Binding-site contacts:
Ligand atom CD contacts residue TYR273 of chain 4.T at 3.3 Å (hydrophobic).
Ligand atom N contacts residue THR235 of chain 4.T at 3.9 Å.
Ligand atom CB contacts residue LEU286 of chain 4.T at 3.9 Å (hydrophobic).
Ligand atom CG2 contacts residue LEU286 of chain 4.T at 3.7 Å (hydrophobic).
Ligand atom CB contacts residue HIS277 of chain 4.T at 3.7 Å.
Ligand atom C contacts residue ASN281 of chain 4.T at 3.8 Å.
Ligand atom CG1 contacts residue VAL280 of chain 4.T at 4.0 Å (hydrophobic).
Ligand atom CD contacts residue HIS277 of chain 4.T at 3.9 Å.
Ligand atom N contacts residue TYR273 of chain 4.T at 3.9 Å.
Ligand atom O contacts residue ASN281 of chain 4.T at 2.6 Å (h-bond).
Ligand atom CG2 contacts residue GLU236 of chain 4.T at 3.3 Å.
Ligand atom N contacts residue ASN227 of chain 4.T at 3.0 Å (h-bond).
Ligand atom O contacts residue THR235 of chain 4.T at 3.0 Å (h-bond).
Ligand atom O contacts residue LYS234 of chain 4.T at 3.6 Å.
Ligand atom CA contacts residue ASN227 of chain 4.T at 3.7 Å.
Ligand atom CG2 contacts residue PHE278 of chain 4.T at 3.7 Å (hydrophobic).
Ligand atom CG2 contacts residue HIS277 of chain 4.T at 3.3 Å.
Ligand atom CG contacts residue LYS234 of chain 4.T at 3.3 Å.
Ligand atom CD1 contacts residue TYR91 of chain 4.T at 3.9 Å (hydrophobic).
Ligand atom C contacts residue TYR94 of chain 4.T at 4.0 Å (hydrophobic).
Ligand atom C contacts residue THR235 of chain 4.T at 3.6 Å.
Ligand atom CG contacts residue TYR273 of chain 4.T at 3.6 Å (hydrophobic).
Ligand atom CA contacts residue THR235 of chain 4.T at 3.6 Å.
Ligand atom CG2 contacts residue ASN281 of chain 4.T at 3.6 Å.
Ligand atom CG contacts residue HIS277 of chain 4.T at 3.8 Å.
Ligand atom C contacts residue LEU286 of chain 4.T at 3.8 Å (hydrophobic).
Ligand atom O contacts residue THR235 of chain 4.T at 3.1 Å (h-bond).
Ligand atom N contacts residue THR235 of chain 4.T at 3.5 Å (h-bond).
Ligand atom CB contacts residue TYR238 of chain 4.T at 3.6 Å (hydrophobic).
Ligand atom CG1 contacts residue TYR94 of chain 4.T at 3.8 Å (hydrophobic).
Ligand atom O contacts residue ASN227 of chain 4.T at 3.6 Å.
Ligand atom C contacts residue THR235 of chain 4.T at 3.6 Å.
Ligand atom O contacts residue TYR94 of chain 4.T at 2.9 Å.
Ligand atom O contacts residue HIS277 of chain 4.T at 3.4 Å.
Ligand atom C contacts residue THR235 of chain 4.T at 3.6 Å.
Ligand atom CB contacts residue ASP233 of chain 4.T at 3.0 Å.
Ligand atom C contacts residue ASN227 of chain 4.T at 3.5 Å.
Ligand atom CG contacts residue ASP233 of chain 4.T at 3.0 Å.
Ligand atom O contacts residue LEU286 of chain 4.T at 3.2 Å.
Ligand atom CD1 contacts residue TYR94 of chain 4.T at 3.5 Å (hydrophobic).

This small molecule binds to this protein.
Small molecule (SMILES): CC[C@H](C)[C@H](NC(=O)[C@H](CO)NC(=O)[C@H](CCCN=C(N)N)NC(=O)[C@@H](NC(=O)[C@@H]1CCCN1C(=O)[C@@H]1CCCN1C(=O)[C@H](C)N)C(C)C)C(=O)N[C@H](C=O)Cc1ccc(O)cc1

Sequence of chain 4.T:
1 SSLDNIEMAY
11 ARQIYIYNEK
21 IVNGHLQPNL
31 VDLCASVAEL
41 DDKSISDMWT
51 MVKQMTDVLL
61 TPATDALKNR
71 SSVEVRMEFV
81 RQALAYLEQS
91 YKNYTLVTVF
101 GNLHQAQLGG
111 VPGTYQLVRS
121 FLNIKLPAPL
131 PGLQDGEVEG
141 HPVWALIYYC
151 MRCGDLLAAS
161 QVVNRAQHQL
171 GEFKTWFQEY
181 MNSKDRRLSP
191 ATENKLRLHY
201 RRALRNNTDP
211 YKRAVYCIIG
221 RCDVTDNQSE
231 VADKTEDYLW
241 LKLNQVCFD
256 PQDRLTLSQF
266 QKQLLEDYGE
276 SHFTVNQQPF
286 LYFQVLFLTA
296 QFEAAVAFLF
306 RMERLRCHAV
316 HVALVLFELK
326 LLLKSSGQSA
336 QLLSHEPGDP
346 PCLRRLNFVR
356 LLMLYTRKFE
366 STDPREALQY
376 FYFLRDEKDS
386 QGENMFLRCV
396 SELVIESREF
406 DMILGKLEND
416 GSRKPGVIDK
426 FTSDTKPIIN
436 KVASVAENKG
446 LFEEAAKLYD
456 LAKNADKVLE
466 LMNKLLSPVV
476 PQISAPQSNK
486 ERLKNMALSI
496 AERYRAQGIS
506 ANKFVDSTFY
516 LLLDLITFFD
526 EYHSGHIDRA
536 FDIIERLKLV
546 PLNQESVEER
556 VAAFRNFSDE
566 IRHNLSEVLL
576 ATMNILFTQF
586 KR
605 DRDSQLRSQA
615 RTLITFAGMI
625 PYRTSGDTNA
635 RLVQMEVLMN